This small molecule binds to this protein.
Small molecule (SMILES): CC(=O)c1ccc2ccccc2c1

Sequence of chain 1.B:
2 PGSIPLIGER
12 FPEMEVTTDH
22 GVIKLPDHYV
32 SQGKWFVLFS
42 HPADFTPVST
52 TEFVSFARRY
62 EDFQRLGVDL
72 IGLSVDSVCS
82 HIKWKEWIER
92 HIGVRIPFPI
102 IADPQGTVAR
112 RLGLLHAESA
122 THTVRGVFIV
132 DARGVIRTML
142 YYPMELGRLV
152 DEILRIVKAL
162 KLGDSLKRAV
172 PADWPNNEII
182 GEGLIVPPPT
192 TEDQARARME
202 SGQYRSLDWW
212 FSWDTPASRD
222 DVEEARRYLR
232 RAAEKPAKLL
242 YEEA

Sequence of chain 1.C:
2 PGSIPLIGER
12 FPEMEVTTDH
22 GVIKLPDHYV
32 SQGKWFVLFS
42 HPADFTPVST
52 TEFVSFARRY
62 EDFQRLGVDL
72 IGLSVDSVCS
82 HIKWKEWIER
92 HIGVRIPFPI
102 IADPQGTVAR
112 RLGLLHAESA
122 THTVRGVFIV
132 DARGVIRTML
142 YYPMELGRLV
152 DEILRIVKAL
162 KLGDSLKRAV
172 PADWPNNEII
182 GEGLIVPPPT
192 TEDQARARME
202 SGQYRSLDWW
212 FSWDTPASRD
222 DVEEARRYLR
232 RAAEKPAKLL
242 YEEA

Binding-site contacts:
Ligand atom C2 contacts residue CYS80 of chain 1.C at 2.8 Å (hydrophobic).
Ligand atom C2 contacts residue THR47 of chain 1.B at 4.2 Å.
Ligand atom C1 contacts residue PHE46 of chain 1.B at 4.1 Å (hydrophobic).
Ligand atom C1 contacts residue CYS80 of chain 1.C at 1.8 Å (hydrophobic).
Ligand atom C10 contacts residue MET145 of chain 1.B at 3.8 Å (hydrophobic).
Ligand atom C7 contacts residue PRO43 of chain 1.B at 4.4 Å (hydrophobic).
Ligand atom C7 contacts residue CIT1 of chain 1.N at 4.1 Å.
Ligand atom C3 contacts residue ALA44 of chain 1.B at 3.9 Å (hydrophobic).
Ligand atom C5 contacts residue ALA44 of chain 1.B at 3.8 Å (hydrophobic).
Ligand atom C1 contacts residue THR47 of chain 1.B at 3.4 Å.
Ligand atom C9 contacts residue PRO43 of chain 1.B at 3.6 Å (hydrophobic).
Ligand atom C11 contacts residue HIS123 of chain 1.B at 3.3 Å.
Ligand atom C8 contacts residue HIS123 of chain 1.B at 3.4 Å.
Ligand atom O1 contacts residue SER78 of chain 1.C at 3.2 Å (h-bond).
Ligand atom C2 contacts residue SER78 of chain 1.C at 4.2 Å.
Ligand atom C5 contacts residue THR47 of chain 1.B at 3.8 Å.
Ligand atom C12 contacts residue HIS123 of chain 1.B at 4.1 Å.
Ligand atom C7 contacts residue HIS123 of chain 1.B at 4.3 Å.
Ligand atom O1 contacts residue ALA44 of chain 1.B at 4.0 Å.
Ligand atom C1 contacts residue ASP45 of chain 1.B at 4.4 Å.
Ligand atom C10 contacts residue PRO43 of chain 1.B at 3.7 Å (hydrophobic).
Ligand atom C3 contacts residue THR47 of chain 1.B at 4.4 Å.
Ligand atom O1 contacts residue VAL79 of chain 1.C at 3.4 Å (h-bond).
Ligand atom C10 contacts residue CIT1 of chain 1.N at 2.8 Å.
Ligand atom C4 contacts residue HIS123 of chain 1.B at 3.6 Å.
Ligand atom O1 contacts residue CYS80 of chain 1.C at 2.9 Å (h-bond).
Ligand atom C12 contacts residue SER120 of chain 1.B at 3.9 Å.
Ligand atom C5 contacts residue CIT1 of chain 1.N at 4.5 Å.
Ligand atom C10 contacts residue HIS123 of chain 1.B at 4.5 Å.
Ligand atom C7 contacts residue ALA44 of chain 1.B at 4.5 Å (hydrophobic).
Ligand atom C9 contacts residue CIT1 of chain 1.N at 2.9 Å.
Ligand atom C3 contacts residue CYS80 of chain 1.C at 4.2 Å (hydrophobic).
Ligand atom C11 contacts residue SER120 of chain 1.B at 4.0 Å.
Ligand atom C12 contacts residue CIT1 of chain 1.N at 3.9 Å.
Ligand atom C6 contacts residue HIS123 of chain 1.B at 3.1 Å.
Ligand atom C2 contacts residue ALA44 of chain 1.B at 4.0 Å (hydrophobic).
Ligand atom C12 contacts residue MET145 of chain 1.B at 4.0 Å (hydrophobic).
Ligand atom C3 contacts residue HIS123 of chain 1.B at 4.5 Å.